The small molecule below binds the protein below.
Small molecule (SMILES): CC(=O)N[C@H]1[C@H](O[C@H]2[C@H](O)[C@@H](NC(C)=O)CO[C@@H]2CO)O[C@H](CO)[C@@H](O)[C@@H]1O

Sequence of chain 2.D:
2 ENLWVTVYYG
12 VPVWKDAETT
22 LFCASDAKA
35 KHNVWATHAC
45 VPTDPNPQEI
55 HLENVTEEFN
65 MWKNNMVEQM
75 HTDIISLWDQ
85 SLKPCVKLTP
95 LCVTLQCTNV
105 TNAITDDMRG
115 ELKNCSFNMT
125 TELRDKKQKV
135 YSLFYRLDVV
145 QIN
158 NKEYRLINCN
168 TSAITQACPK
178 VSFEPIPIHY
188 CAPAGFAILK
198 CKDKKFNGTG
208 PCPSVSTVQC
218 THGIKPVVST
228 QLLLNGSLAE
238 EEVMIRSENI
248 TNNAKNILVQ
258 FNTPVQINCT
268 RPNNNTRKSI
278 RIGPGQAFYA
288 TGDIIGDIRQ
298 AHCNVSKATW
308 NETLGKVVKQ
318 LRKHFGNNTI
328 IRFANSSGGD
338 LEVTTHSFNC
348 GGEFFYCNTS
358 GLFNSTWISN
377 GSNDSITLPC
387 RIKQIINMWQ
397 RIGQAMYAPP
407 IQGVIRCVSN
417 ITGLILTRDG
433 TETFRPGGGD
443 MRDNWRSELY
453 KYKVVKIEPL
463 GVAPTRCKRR

Binding-site contacts:
Ligand atom C5 contacts residue ASN416 of chain 2.D at 3.6 Å.
Ligand atom C8 contacts residue ASN232 of chain 2.D at 3.1 Å.
Ligand atom O6 contacts residue LEU235 of chain 2.D at 3.4 Å.
Ligand atom C1 contacts residue PRO261 of chain 2.D at 4.1 Å (hydrophobic).
Ligand atom C7 contacts residue ASN416 of chain 2.D at 3.3 Å.
Ligand atom N2 contacts residue ASN416 of chain 2.D at 3.0 Å (h-bond).
Ligand atom O6 contacts residue PRO261 of chain 2.D at 3.9 Å.
Ligand atom C2 contacts residue ASN416 of chain 2.D at 2.5 Å.
Ligand atom C8 contacts residue NAG1 of chain 2.I at 3.7 Å.
Ligand atom C4 contacts residue ASN416 of chain 2.D at 4.2 Å.
Ligand atom C8 contacts residue VAL414 of chain 2.D at 4.0 Å (hydrophobic).
Ligand atom O5 contacts residue PRO261 of chain 2.D at 3.3 Å.
Ligand atom O5 contacts residue ASN416 of chain 2.D at 2.2 Å (h-bond).
Ligand atom C1 contacts residue ASN416 of chain 2.D at 1.4 Å.
Ligand atom C8 contacts residue ASN416 of chain 2.D at 4.1 Å.
Ligand atom C5 contacts residue PRO261 of chain 2.D at 3.9 Å (hydrophobic).
Ligand atom O7 contacts residue ASN232 of chain 2.D at 2.9 Å (h-bond).
Ligand atom O7 contacts residue ASN416 of chain 2.D at 3.2 Å (h-bond).
Ligand atom C6 contacts residue LEU235 of chain 2.D at 4.5 Å (hydrophobic).
Ligand atom C6 contacts residue PRO261 of chain 2.D at 3.6 Å (hydrophobic).
Ligand atom C8 contacts residue SER415 of chain 2.D at 4.2 Å.
Ligand atom C7 contacts residue ASN232 of chain 2.D at 3.4 Å.
Ligand atom C3 contacts residue ASN416 of chain 2.D at 3.8 Å.